Binding-site contacts:
Ligand atom CB contacts residue DAL12 of chain 1.B at 3.7 Å.
Ligand atom CJ contacts residue DCY15 of chain 1.B at 2.9 Å.
Ligand atom NB contacts residue DCY15 of chain 1.B at 4.0 Å.
Ligand atom CA contacts residue DAL12 of chain 1.B at 3.7 Å.
Ligand atom CJ contacts residue DAL12 of chain 1.B at 4.3 Å.
Ligand atom OB contacts residue DHI5 of chain 1.B at 3.2 Å (h-bond).
Ligand atom CE contacts residue DAL11 of chain 1.B at 3.9 Å.
Ligand atom CD contacts residue DAL11 of chain 1.B at 3.7 Å.
Ligand atom CH contacts residue DCY8 of chain 1.B at 1.8 Å.
Ligand atom OA contacts residue DAL12 of chain 1.B at 3.9 Å.
Ligand atom CJ contacts residue DAL11 of chain 1.B at 4.2 Å.
Ligand atom OA contacts residue DCY15 of chain 1.B at 3.1 Å (h-bond).
Ligand atom CK contacts residue DCY15 of chain 1.B at 1.8 Å.
Ligand atom CG contacts residue DCY8 of chain 1.B at 2.8 Å.
Ligand atom CC contacts residue DAL11 of chain 1.B at 4.2 Å.
Ligand atom CG contacts residue DHI5 of chain 1.B at 3.9 Å.
Ligand atom OB contacts residue DCY8 of chain 1.B at 3.3 Å (h-bond).
Ligand atom CA contacts residue DCY8 of chain 1.B at 4.0 Å.
Ligand atom CH contacts residue DHI5 of chain 1.B at 3.7 Å.
Ligand atom NA contacts residue DCY8 of chain 1.B at 3.6 Å.
Ligand atom CF contacts residue DCY8 of chain 1.B at 3.7 Å.
Ligand atom CE contacts residue DCY8 of chain 1.B at 4.3 Å.
Ligand atom CD contacts residue LYS78 of chain 1.A at 4.2 Å.
Ligand atom NB contacts residue DAL12 of chain 1.B at 4.3 Å.
Ligand atom CC contacts residue DAL12 of chain 1.B at 4.0 Å.
Ligand atom CD contacts residue DAL12 of chain 1.B at 4.3 Å.
Ligand atom NB contacts residue DAL11 of chain 1.B at 4.0 Å.
Ligand atom CH contacts residue DAL4 of chain 1.B at 4.3 Å.
Ligand atom CK contacts residue HIS80 of chain 1.A at 4.2 Å.
Ligand atom OB contacts residue DTY7 of chain 1.B at 3.7 Å.

Sequence of chain 1.A:
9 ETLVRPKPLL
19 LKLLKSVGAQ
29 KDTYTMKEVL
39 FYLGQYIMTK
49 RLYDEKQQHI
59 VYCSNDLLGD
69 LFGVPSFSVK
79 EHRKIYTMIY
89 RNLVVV

A small-molecule ligand and the protein it binds are described below.
Small molecule (SMILES): CC(=O)Nc1ccc(NC(C)=O)cc1